Binding-site contacts:
Ligand atom C6 contacts residue LEU647 of chain 1.A at 4.0 Å (hydrophobic).
Ligand atom C4 contacts residue TRP649 of chain 1.A at 3.9 Å (hydrophobic).
Ligand atom O6 contacts residue LYS403 of chain 1.A at 3.0 Å (salt-bridge).
Ligand atom O6 contacts residue VAL648 of chain 1.A at 4.0 Å.
Ligand atom C4 contacts residue LEU647 of chain 1.A at 3.8 Å (hydrophobic).
Ligand atom O6 contacts residue PRO652 of chain 1.A at 3.3 Å.
Ligand atom O6 contacts residue TRP649 of chain 1.A at 3.8 Å.
Ligand atom O4 contacts residue TRP649 of chain 1.A at 3.7 Å.
Ligand atom C8 contacts residue ALA200 of chain 2.A at 3.8 Å (hydrophobic).
Ligand atom O5 contacts residue ASN56 of chain 1.A at 2.3 Å (h-bond).
Ligand atom O2 contacts residue GLY201 of chain 2.A at 3.9 Å.
Ligand atom O5 contacts residue ALA200 of chain 2.A at 3.9 Å.
Ligand atom O6 contacts residue TYR663 of chain 1.A at 3.8 Å.
Ligand atom C6 contacts residue VAL648 of chain 1.A at 3.5 Å (hydrophobic).
Ligand atom C6 contacts residue PRO652 of chain 1.A at 3.7 Å (hydrophobic).
Ligand atom C2 contacts residue LEU647 of chain 1.A at 4.0 Å (hydrophobic).
Ligand atom O3 contacts residue GLY201 of chain 2.A at 3.8 Å.
Ligand atom O2 contacts residue ALA200 of chain 2.A at 3.6 Å.
Ligand atom C6 contacts residue TRP649 of chain 1.A at 3.9 Å (hydrophobic).
Ligand atom C3 contacts residue ASN56 of chain 1.A at 3.7 Å.
Ligand atom O7 contacts residue ASN56 of chain 1.A at 3.8 Å.
Ligand atom C1 contacts residue TRP649 of chain 1.A at 3.9 Å (hydrophobic).
Ligand atom O5 contacts residue LEU647 of chain 1.A at 3.5 Å.
Ligand atom O5 contacts residue LYS403 of chain 1.A at 4.0 Å.
Ligand atom O5 contacts residue TRP649 of chain 1.A at 3.5 Å.
Ligand atom O3 contacts residue TRP649 of chain 1.A at 3.5 Å.
Ligand atom C5 contacts residue ASN56 of chain 1.A at 3.6 Å.
Ligand atom C2 contacts residue TRP649 of chain 1.A at 3.9 Å (hydrophobic).
Ligand atom C4 contacts residue GLY201 of chain 2.A at 3.5 Å.
Ligand atom C5 contacts residue LYS403 of chain 1.A at 4.0 Å.
Ligand atom O6 contacts residue TRP649 of chain 1.A at 3.8 Å.
Ligand atom O4 contacts residue GLY201 of chain 2.A at 3.9 Å.
Ligand atom N2 contacts residue ASN56 of chain 1.A at 2.9 Å (h-bond).
Ligand atom O6 contacts residue TYR207 of chain 2.A at 3.5 Å (h-bond).
Ligand atom C2 contacts residue ASN56 of chain 1.A at 2.4 Å.
Ligand atom C5 contacts residue TRP649 of chain 1.A at 3.7 Å (hydrophobic).
Ligand atom C7 contacts residue ASN56 of chain 1.A at 3.6 Å.
Ligand atom C1 contacts residue ASN56 of chain 1.A at 1.4 Å.
Ligand atom O5 contacts residue TRP649 of chain 1.A at 3.5 Å.
Ligand atom C6 contacts residue TYR207 of chain 2.A at 3.5 Å (hydrophobic).

Sequence of chain 2.A:
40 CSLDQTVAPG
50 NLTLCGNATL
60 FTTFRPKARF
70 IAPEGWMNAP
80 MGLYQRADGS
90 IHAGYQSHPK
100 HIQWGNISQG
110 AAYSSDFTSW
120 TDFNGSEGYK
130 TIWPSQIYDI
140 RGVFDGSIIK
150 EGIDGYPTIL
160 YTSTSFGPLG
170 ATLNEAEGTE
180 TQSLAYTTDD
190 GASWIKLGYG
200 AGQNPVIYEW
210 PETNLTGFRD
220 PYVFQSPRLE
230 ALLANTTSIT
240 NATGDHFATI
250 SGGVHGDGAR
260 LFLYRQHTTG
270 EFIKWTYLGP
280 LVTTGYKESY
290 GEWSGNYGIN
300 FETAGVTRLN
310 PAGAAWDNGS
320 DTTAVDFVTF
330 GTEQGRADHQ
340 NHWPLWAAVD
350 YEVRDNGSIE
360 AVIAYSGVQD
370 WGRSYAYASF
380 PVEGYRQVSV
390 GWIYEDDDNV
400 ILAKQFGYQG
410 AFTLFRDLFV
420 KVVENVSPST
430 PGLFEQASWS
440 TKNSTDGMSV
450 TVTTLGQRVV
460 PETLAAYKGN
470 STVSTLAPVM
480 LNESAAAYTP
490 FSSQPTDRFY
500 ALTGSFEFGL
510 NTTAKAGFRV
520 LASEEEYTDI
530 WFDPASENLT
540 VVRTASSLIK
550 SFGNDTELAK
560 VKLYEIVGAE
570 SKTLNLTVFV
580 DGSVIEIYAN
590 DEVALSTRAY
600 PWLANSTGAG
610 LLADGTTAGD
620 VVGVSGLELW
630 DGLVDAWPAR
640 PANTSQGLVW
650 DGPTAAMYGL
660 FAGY

The protein below binds the small molecule below.
Small molecule (SMILES): CC(=O)N[C@H]1[C@H](O[C@H]2[C@H](O)[C@@H](NC(C)=O)CO[C@@H]2CO)O[C@H](CO)[C@@H](O[C@@H]2O[C@H](CO[C@H]3O[C@H](CO)[C@@H](O)[C@H](O[C@H]4O[C@H](CO)[C@@H](O)[C@H](O)[C@@H]4O)[C@@H]3O)[C@@H](O)[C@H](O[C@H]3O[C@H](CO)[C@@H](O)[C@H](O)[C@@H]3O[C@H]3O[C@H](CO)[C@@H](O)[C@H](O)[C@@H]3O)[C@@H]2O)[C@@H]1O

Sequence of chain 1.A:
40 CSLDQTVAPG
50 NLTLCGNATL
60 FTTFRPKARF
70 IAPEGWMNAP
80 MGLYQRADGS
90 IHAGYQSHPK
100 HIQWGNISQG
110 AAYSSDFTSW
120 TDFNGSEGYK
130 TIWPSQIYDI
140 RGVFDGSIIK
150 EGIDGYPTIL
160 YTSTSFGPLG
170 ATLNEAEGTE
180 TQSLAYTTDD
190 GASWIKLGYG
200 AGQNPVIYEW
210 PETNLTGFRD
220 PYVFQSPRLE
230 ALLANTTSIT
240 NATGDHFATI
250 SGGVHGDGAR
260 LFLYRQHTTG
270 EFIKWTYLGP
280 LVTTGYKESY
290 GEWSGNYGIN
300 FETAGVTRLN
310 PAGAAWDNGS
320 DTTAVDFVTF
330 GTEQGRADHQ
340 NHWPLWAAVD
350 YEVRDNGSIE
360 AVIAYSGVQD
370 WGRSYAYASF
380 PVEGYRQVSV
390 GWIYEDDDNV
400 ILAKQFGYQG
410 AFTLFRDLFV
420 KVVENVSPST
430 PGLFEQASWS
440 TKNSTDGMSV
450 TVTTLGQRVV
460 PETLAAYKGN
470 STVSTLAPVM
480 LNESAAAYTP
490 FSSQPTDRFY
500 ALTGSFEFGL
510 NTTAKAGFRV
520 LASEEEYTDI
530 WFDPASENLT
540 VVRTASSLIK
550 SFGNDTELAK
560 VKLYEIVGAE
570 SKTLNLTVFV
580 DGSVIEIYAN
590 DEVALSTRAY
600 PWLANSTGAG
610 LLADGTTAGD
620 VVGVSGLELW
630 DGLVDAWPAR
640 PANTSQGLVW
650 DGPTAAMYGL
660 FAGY